Sequence of chain 1.F:
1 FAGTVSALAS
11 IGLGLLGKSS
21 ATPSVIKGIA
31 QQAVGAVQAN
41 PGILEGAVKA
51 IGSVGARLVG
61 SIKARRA

Binding-site contacts:
Ligand atom O2 contacts residue LYS49 of chain 1.F at 3.0 Å (salt-bridge).
Ligand atom C4 contacts residue ARG65 of chain 1.F at 3.7 Å.
Ligand atom C2 contacts residue ARG57 of chain 1.F at 3.4 Å.
Ligand atom O4 contacts residue ARG65 of chain 1.F at 3.3 Å (salt-bridge).
Ligand atom C2 contacts residue LYS49 of chain 1.F at 3.9 Å.
Ligand atom O2 contacts residue ARG57 of chain 1.F at 3.0 Å.
Ligand atom C2' contacts residue ARG57 of chain 1.F at 4.4 Å.
Ligand atom O2 contacts residue ARG65 of chain 1.F at 4.0 Å.
Ligand atom N3 contacts residue ARG57 of chain 1.F at 3.1 Å.
Ligand atom C5 contacts residue ARG57 of chain 1.F at 3.6 Å.
Ligand atom N3 contacts residue ARG65 of chain 1.F at 3.3 Å (salt-bridge).
Ligand atom C6 contacts residue ARG57 of chain 1.F at 2.9 Å.
Ligand atom O4 contacts residue ARG57 of chain 1.F at 3.2 Å (salt-bridge).
Ligand atom O4' contacts residue ARG57 of chain 1.F at 3.0 Å (salt-bridge).
Ligand atom C2 contacts residue ARG65 of chain 1.F at 4.4 Å.
Ligand atom C4 contacts residue ARG57 of chain 1.F at 3.6 Å.
Ligand atom C2' contacts residue LYS49 of chain 1.F at 4.0 Å.
Ligand atom N1 contacts residue ARG57 of chain 1.F at 2.7 Å (salt-bridge).
Ligand atom O2' contacts residue LYS49 of chain 1.F at 3.4 Å.
Ligand atom C1' contacts residue ARG57 of chain 1.F at 2.9 Å.
Ligand atom N1 contacts residue LYS49 of chain 1.F at 4.3 Å.
Ligand atom C1' contacts residue LYS49 of chain 1.F at 3.8 Å.

A protein and the small-molecule ligand that binds it are described below.
Small molecule (SMILES): O=c1ccn([C@@H]2O[C@H](CO[P](=O)(O)O[C@H]3[C@@H](O)[C@H](n4ccc(=O)[nH]c4=O)O[C@@H]3CO[P](=O)(O)O[C@H]3[C@@H](O)[C@H](n4ccc(=O)[nH]c4=O)O[C@@H]3CO[P](=O)(O)O[C@H]3[C@@H](O)[C@H](n4ccc(=O)[nH]c4=O)O[C@@H]3CO)[C@@H](O)[C@H]2O)c(=O)[nH]1